Binding-site contacts:
Ligand atom C7 contacts residue PHE60 of chain 1.I at 4.1 Å (hydrophobic).
Ligand atom C8 contacts residue LEU61 of chain 1.I at 3.8 Å (hydrophobic).
Ligand atom C11 contacts residue HIS99 of chain 1.I at 4.1 Å.
Ligand atom C3 contacts residue LEU100 of chain 1.I at 3.9 Å (hydrophobic).
Ligand atom C6 contacts residue LEU100 of chain 1.I at 4.3 Å (hydrophobic).
Ligand atom C9 contacts residue ILE57 of chain 1.I at 4.5 Å (hydrophobic).
Ligand atom O3 contacts residue VAL48 of chain 1.I at 3.3 Å.
Ligand atom C1 contacts residue ARG63 of chain 1.I at 4.1 Å.
Ligand atom C2 contacts residue ARG63 of chain 1.I at 3.9 Å.
Ligand atom C8 contacts residue HIS99 of chain 1.I at 3.9 Å.
Ligand atom C13 contacts residue VAL48 of chain 1.I at 3.8 Å (hydrophobic).
Ligand atom C6 contacts residue LEU61 of chain 1.I at 4.2 Å (hydrophobic).
Ligand atom C9 contacts residue LEU61 of chain 1.I at 4.2 Å (hydrophobic).
Ligand atom O2 contacts residue ARG63 of chain 1.I at 4.5 Å.
Ligand atom C4 contacts residue ARG63 of chain 1.I at 4.1 Å.
Ligand atom C11 contacts residue LEU276 of chain 1.I at 4.4 Å (hydrophobic).
Ligand atom C12 contacts residue VAL48 of chain 1.I at 4.2 Å (hydrophobic).
Ligand atom C10 contacts residue LEU61 of chain 1.I at 4.2 Å (hydrophobic).
Ligand atom C5 contacts residue LEU100 of chain 1.I at 3.9 Å (hydrophobic).
Ligand atom C6 contacts residue PHE60 of chain 1.I at 3.9 Å (hydrophobic).
Ligand atom C4 contacts residue LEU100 of chain 1.I at 3.2 Å (hydrophobic).

The protein below binds the small molecule below.
Small molecule (SMILES): CCC=CCC(=O)C=CC=CCCCCCCCC(=O)O

Sequence of chain 1.I:
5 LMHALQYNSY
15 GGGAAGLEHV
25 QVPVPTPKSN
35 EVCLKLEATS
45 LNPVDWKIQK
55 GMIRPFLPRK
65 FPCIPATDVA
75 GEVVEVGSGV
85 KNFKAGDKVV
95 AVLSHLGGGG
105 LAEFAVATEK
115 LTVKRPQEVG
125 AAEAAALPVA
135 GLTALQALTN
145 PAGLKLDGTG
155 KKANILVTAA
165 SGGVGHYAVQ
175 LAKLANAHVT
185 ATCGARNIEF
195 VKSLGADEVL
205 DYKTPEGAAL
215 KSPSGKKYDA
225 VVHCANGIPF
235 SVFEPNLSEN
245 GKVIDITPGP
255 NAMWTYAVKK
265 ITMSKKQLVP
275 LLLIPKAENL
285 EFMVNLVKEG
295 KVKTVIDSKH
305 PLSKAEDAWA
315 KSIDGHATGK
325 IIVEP